This protein binds this small molecule.
Small molecule (SMILES): CC(=O)N[C@H]1[C@H]([C@H](O)[C@H](O)CO)O[C@@](O[C@H](CO)[C@@H](O)[C@@H]2O[C@@H](C(=O)O)C[C@H](O)[C@H]2NC(C)=O)(C(=O)O)C[C@@H]1O

Sequence of chain 9.F:
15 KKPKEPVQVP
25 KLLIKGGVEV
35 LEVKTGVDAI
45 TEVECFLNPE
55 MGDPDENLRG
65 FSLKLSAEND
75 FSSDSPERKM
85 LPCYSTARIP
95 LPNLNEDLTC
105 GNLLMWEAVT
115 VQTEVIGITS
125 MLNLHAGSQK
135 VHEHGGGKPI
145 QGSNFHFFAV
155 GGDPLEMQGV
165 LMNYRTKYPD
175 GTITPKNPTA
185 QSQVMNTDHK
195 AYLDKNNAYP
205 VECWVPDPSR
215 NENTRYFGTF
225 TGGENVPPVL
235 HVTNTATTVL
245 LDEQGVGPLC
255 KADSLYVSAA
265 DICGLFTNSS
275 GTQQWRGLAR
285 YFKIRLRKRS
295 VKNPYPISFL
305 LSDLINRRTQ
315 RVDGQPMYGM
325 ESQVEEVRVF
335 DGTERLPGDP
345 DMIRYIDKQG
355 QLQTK

Sequence of chain 10.F:
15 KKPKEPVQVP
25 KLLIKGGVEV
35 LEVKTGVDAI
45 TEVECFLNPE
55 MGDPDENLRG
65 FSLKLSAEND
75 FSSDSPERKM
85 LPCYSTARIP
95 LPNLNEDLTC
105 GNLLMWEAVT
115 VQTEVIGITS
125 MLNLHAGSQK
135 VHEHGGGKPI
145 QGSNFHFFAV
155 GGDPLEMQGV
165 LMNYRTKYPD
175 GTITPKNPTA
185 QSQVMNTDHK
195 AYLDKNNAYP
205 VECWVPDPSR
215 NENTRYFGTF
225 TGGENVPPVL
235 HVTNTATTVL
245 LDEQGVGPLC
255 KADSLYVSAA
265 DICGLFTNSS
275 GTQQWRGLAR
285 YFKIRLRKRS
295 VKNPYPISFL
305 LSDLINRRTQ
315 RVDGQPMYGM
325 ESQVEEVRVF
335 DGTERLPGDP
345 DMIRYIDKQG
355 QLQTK

Binding-site contacts:
Ligand atom C10 contacts residue LEU62 of chain 10.F at 3.6 Å (hydrophobic).
Ligand atom O1A contacts residue ASN272 of chain 10.F at 4.1 Å.
Ligand atom C11 contacts residue ASN272 of chain 10.F at 3.6 Å.
Ligand atom O1B contacts residue ASN272 of chain 10.F at 3.4 Å (h-bond).
Ligand atom C9 contacts residue LYS68 of chain 10.F at 3.6 Å.
Ligand atom O8 contacts residue LYS68 of chain 10.F at 3.1 Å.
Ligand atom O1B contacts residue THR276 of chain 10.F at 2.4 Å (h-bond).
Ligand atom O1A contacts residue THR276 of chain 10.F at 3.3 Å (h-bond).
Ligand atom C10 contacts residue ASN272 of chain 10.F at 3.9 Å.
Ligand atom C8 contacts residue LYS68 of chain 10.F at 3.5 Å.
Ligand atom C11 contacts residue GLN278 of chain 10.F at 3.5 Å.
Ligand atom O7 contacts residue LEU62 of chain 10.F at 3.9 Å.
Ligand atom O1B contacts residue LYS68 of chain 10.F at 3.0 Å (salt-bridge).
Ligand atom O10 contacts residue PHE75 of chain 9.F at 3.9 Å.
Ligand atom C11 contacts residue PHE65 of chain 10.F at 4.0 Å (hydrophobic).
Ligand atom O9 contacts residue LYS68 of chain 10.F at 2.5 Å (salt-bridge).
Ligand atom C8 contacts residue GLN278 of chain 10.F at 3.7 Å.
Ligand atom N5 contacts residue ASN272 of chain 10.F at 3.2 Å (h-bond).
Ligand atom O9 contacts residue GLN278 of chain 10.F at 4.1 Å.
Ligand atom C6 contacts residue LYS68 of chain 10.F at 4.0 Å.
Ligand atom C11 contacts residue PHE75 of chain 9.F at 3.5 Å (hydrophobic).
Ligand atom O8 contacts residue ASN272 of chain 10.F at 3.3 Å (h-bond).
Ligand atom O9 contacts residue LEU67 of chain 10.F at 2.3 Å.
Ligand atom C11 contacts residue LEU62 of chain 10.F at 3.9 Å (hydrophobic).
Ligand atom C10 contacts residue GLN278 of chain 10.F at 4.1 Å.
Ligand atom C11 contacts residue THR276 of chain 10.F at 3.2 Å.
Ligand atom C9 contacts residue LEU67 of chain 10.F at 3.4 Å (hydrophobic).
Ligand atom C1 contacts residue ASN272 of chain 10.F at 3.9 Å.
Ligand atom N5 contacts residue GLN278 of chain 10.F at 3.9 Å.
Ligand atom C11 contacts residue PHE270 of chain 10.F at 3.9 Å (hydrophobic).
Ligand atom C7 contacts residue GLN278 of chain 10.F at 3.9 Å.
Ligand atom C1 contacts residue THR276 of chain 10.F at 3.1 Å.
Ligand atom C6 contacts residue ASN272 of chain 10.F at 3.6 Å.
Ligand atom O10 contacts residue LEU62 of chain 10.F at 3.2 Å.
Ligand atom O1A contacts residue SER274 of chain 10.F at 3.8 Å.
Ligand atom C11 contacts residue HIS138 of chain 6.F at 3.1 Å.
Ligand atom O8 contacts residue GLN278 of chain 10.F at 3.5 Å (h-bond).
Ligand atom O4 contacts residue ASP74 of chain 9.F at 4.0 Å.
Ligand atom C9 contacts residue GLN278 of chain 10.F at 3.3 Å.
Ligand atom O8 contacts residue THR276 of chain 10.F at 3.9 Å.

Sequence of chain 6.F:
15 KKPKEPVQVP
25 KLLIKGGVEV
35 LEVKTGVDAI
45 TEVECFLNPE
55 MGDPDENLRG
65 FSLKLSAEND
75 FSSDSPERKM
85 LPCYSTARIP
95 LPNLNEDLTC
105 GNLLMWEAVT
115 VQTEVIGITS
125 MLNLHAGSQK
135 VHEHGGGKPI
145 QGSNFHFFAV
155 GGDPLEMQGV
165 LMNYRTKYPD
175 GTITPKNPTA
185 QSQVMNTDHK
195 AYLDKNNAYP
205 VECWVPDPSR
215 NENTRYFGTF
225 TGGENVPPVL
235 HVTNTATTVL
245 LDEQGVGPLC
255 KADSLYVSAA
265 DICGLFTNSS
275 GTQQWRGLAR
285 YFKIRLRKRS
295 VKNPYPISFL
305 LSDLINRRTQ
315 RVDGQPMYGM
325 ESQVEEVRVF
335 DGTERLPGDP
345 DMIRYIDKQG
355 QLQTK